The protein below binds the small molecule below.
Small molecule (SMILES): Nc1ncnc2c1ncn2[C@@H]1O[C@H](CO[P](=O)(O)O[P](=O)(O)NP(=O)(O)O)[C@@H](O)[C@H]1O

Binding-site contacts:
Ligand atom C2 contacts residue TYR306 of chain 1.A at 3.5 Å (hydrophobic).
Ligand atom O2' contacts residue LYS213 of chain 1.A at 3.0 Å (salt-bridge).
Ligand atom O5' contacts residue GLY302 of chain 1.A at 3.4 Å (h-bond).
Ligand atom O2B contacts residue LYS18 of chain 1.A at 3.5 Å (salt-bridge).
Ligand atom O2' contacts residue GLU214 of chain 1.A at 2.6 Å (salt-bridge).
Ligand atom O1A contacts residue GLY302 of chain 1.A at 3.1 Å (h-bond).
Ligand atom O1A contacts residue GLY156 of chain 1.A at 3.5 Å.
Ligand atom O1B contacts residue LYS18 of chain 1.A at 2.8 Å (salt-bridge).
Ligand atom O1B contacts residue GLY13 of chain 1.A at 3.3 Å.
Ligand atom O2A contacts residue LYS18 of chain 1.A at 2.9 Å (salt-bridge).
Ligand atom O3G contacts residue SER14 of chain 1.A at 2.6 Å (h-bond).
Ligand atom N3B contacts residue ASP157 of chain 1.A at 3.2 Å (salt-bridge).
Ligand atom C2' contacts residue GLU214 of chain 1.A at 3.3 Å.
Ligand atom C8 contacts residue GLU214 of chain 1.A at 3.6 Å.
Ligand atom N9 contacts residue GLY302 of chain 1.A at 3.4 Å (h-bond).
Ligand atom O3A contacts residue GLY156 of chain 1.A at 3.2 Å.
Ligand atom O4' contacts residue GLY302 of chain 1.A at 3.3 Å.
Ligand atom N6 contacts residue MET305 of chain 1.A at 3.6 Å.
Ligand atom O2B contacts residue LEU16 of chain 1.A at 2.7 Å (h-bond).
Ligand atom O3A contacts residue ASP157 of chain 1.A at 3.1 Å (salt-bridge).
Ligand atom O2G contacts residue CA1 of chain 1.B at 2.6 Å.
Ligand atom C4 contacts residue GLY302 of chain 1.A at 3.1 Å.
Ligand atom O1G contacts residue GLY158 of chain 1.A at 2.6 Å (h-bond).
Ligand atom O4' contacts residue THR303 of chain 1.A at 3.5 Å (h-bond).
Ligand atom O1G contacts residue VAL159 of chain 1.A at 2.8 Å (h-bond).
Ligand atom PG contacts residue ASP157 of chain 1.A at 3.6 Å.
Ligand atom O1G contacts residue GLY156 of chain 1.A at 3.5 Å.
Ligand atom N9 contacts residue GLU214 of chain 1.A at 3.5 Å (salt-bridge).
Ligand atom O2B contacts residue GLY15 of chain 1.A at 3.0 Å (h-bond).
Ligand atom O1B contacts residue CA1 of chain 1.B at 2.6 Å.
Ligand atom N3 contacts residue GLY302 of chain 1.A at 3.4 Å (h-bond).
Ligand atom PB contacts residue LYS18 of chain 1.A at 3.6 Å.
Ligand atom O1A contacts residue GLY301 of chain 1.A at 3.6 Å.
Ligand atom O1G contacts residue ASP157 of chain 1.A at 2.9 Å (salt-bridge).
Ligand atom O3' contacts residue GLY182 of chain 1.A at 3.2 Å.
Ligand atom C3' contacts residue ASP157 of chain 1.A at 3.3 Å.
Ligand atom C5 contacts residue GLY302 of chain 1.A at 3.5 Å.
Ligand atom N3B contacts residue SER14 of chain 1.A at 3.2 Å (h-bond).
Ligand atom C6 contacts residue MET305 of chain 1.A at 3.5 Å (hydrophobic).
Ligand atom O3' contacts residue ASP157 of chain 1.A at 2.6 Å (salt-bridge).

Sequence of chain 1.A:
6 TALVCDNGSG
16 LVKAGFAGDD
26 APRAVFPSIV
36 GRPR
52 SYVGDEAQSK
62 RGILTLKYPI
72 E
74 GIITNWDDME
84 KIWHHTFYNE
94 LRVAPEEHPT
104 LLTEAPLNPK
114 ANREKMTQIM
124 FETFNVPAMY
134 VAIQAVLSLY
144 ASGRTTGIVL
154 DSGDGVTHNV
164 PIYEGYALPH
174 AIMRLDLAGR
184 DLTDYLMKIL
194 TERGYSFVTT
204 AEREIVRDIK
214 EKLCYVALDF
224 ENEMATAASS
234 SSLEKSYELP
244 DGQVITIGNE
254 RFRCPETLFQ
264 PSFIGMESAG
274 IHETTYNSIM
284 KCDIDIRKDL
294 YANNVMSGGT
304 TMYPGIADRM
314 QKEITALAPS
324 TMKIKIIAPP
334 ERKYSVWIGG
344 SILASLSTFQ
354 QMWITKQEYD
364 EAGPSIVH